This protein binds this small molecule.
Small molecule (SMILES): CC(=O)N[C@@H]1[C@@H](O)[C@H](O)[C@@H](CO)O[C@H]1O

Binding-site contacts:
Ligand atom C3 contacts residue ASN193 of chain 2.D at 3.8 Å.
Ligand atom N2 contacts residue ASN193 of chain 2.D at 2.8 Å (h-bond).
Ligand atom C8 contacts residue ASN193 of chain 2.D at 4.4 Å.
Ligand atom C1 contacts residue ASN193 of chain 2.D at 1.4 Å.
Ligand atom C3 contacts residue THR195 of chain 2.D at 4.4 Å.
Ligand atom O5 contacts residue GLN282 of chain 2.D at 3.5 Å.
Ligand atom C5 contacts residue THR195 of chain 2.D at 3.6 Å.
Ligand atom C6 contacts residue GLU283 of chain 2.D at 3.4 Å.
Ligand atom O5 contacts residue THR195 of chain 2.D at 3.6 Å (h-bond).
Ligand atom C4 contacts residue ASN193 of chain 2.D at 4.2 Å.
Ligand atom C5 contacts residue ASN193 of chain 2.D at 3.7 Å.
Ligand atom O7 contacts residue ASN193 of chain 2.D at 3.5 Å (h-bond).
Ligand atom C2 contacts residue THR195 of chain 2.D at 4.1 Å.
Ligand atom C7 contacts residue ASN193 of chain 2.D at 3.3 Å.
Ligand atom O6 contacts residue GLU283 of chain 2.D at 2.7 Å (salt-bridge).
Ligand atom O5 contacts residue ASN193 of chain 2.D at 2.4 Å (h-bond).
Ligand atom C2 contacts residue ASN193 of chain 2.D at 2.4 Å.
Ligand atom C6 contacts residue GLN282 of chain 2.D at 4.0 Å.
Ligand atom O6 contacts residue GLN282 of chain 2.D at 3.7 Å.
Ligand atom C1 contacts residue THR195 of chain 2.D at 3.2 Å.
Ligand atom C5 contacts residue GLN282 of chain 2.D at 4.3 Å.
Ligand atom C1 contacts residue GLN282 of chain 2.D at 4.3 Å.
Ligand atom N2 contacts residue THR195 of chain 2.D at 4.2 Å.

Sequence of chain 2.D:
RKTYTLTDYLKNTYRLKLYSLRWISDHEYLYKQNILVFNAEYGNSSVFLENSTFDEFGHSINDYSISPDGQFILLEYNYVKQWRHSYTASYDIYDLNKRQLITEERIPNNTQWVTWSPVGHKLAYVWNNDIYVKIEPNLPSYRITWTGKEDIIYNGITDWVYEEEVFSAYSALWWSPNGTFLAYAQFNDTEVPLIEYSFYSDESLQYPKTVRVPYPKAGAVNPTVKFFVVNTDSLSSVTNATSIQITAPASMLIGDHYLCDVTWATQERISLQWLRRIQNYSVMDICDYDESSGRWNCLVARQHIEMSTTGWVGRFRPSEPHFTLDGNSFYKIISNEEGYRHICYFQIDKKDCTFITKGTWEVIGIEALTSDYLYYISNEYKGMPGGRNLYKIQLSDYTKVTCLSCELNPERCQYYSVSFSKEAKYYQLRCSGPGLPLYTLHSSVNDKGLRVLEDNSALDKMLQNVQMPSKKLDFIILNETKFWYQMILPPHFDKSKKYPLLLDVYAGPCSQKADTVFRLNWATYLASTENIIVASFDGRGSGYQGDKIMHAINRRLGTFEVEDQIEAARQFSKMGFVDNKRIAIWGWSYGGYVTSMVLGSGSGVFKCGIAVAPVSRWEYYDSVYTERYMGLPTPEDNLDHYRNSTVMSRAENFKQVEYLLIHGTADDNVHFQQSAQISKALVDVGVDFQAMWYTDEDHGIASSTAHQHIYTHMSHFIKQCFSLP